Binding-site contacts:
Ligand atom C2 contacts residue LEU252 of chain 1.C at 3.3 Å (hydrophobic).
Ligand atom O5' contacts residue ARG342 of chain 1.C at 3.1 Å (salt-bridge).
Ligand atom OP1 contacts residue ARG336 of chain 1.C at 3.1 Å (salt-bridge).
Ligand atom O2' contacts residue ASN253 of chain 1.C at 2.6 Å (h-bond).
Ligand atom C2 contacts residue ARG313 of chain 1.C at 3.2 Å.
Ligand atom OP1 contacts residue GLY190 of chain 1.C at 3.3 Å.
Ligand atom OP2 contacts residue ASN228 of chain 1.C at 3.1 Å (h-bond).
Ligand atom O4' contacts residue ARG313 of chain 1.C at 3.0 Å (salt-bridge).
Ligand atom OP2 contacts residue LYS322 of chain 1.C at 3.2 Å (salt-bridge).
Ligand atom OP1 contacts residue LEU261 of chain 1.C at 2.9 Å (h-bond).
Ligand atom OP1 contacts residue SER260 of chain 1.C at 2.6 Å (h-bond).
Ligand atom C5 contacts residue TYR321 of chain 1.C at 3.4 Å (hydrophobic).
Ligand atom O3' contacts residue SER250 of chain 1.C at 3.1 Å (h-bond).
Ligand atom OP1 contacts residue SER250 of chain 1.C at 3.0 Å (h-bond).
Ligand atom OP2 contacts residue GLY262 of chain 1.C at 3.1 Å (h-bond).
Ligand atom C5 contacts residue ARG313 of chain 1.C at 3.2 Å.
Ligand atom OP1 contacts residue GLY190 of chain 1.C at 3.3 Å (h-bond).
Ligand atom O2' contacts residue LYS322 of chain 1.C at 3.0 Å (salt-bridge).
Ligand atom O4' contacts residue SER251 of chain 1.C at 3.4 Å (h-bond).
Ligand atom C8 contacts residue TYR321 of chain 1.C at 3.3 Å (hydrophobic).
Ligand atom O3' contacts residue LYS322 of chain 1.C at 2.8 Å (salt-bridge).
Ligand atom N1 contacts residue LEU252 of chain 1.C at 3.1 Å.
Ligand atom OP1 contacts residue PHE189 of chain 1.C at 2.8 Å (h-bond).
Ligand atom OP1 contacts residue GLN188 of chain 1.C at 3.2 Å (h-bond).
Ligand atom N3 contacts residue ASN253 of chain 1.C at 3.2 Å (h-bond).
Ligand atom C4 contacts residue ARG313 of chain 1.C at 3.4 Å.
Ligand atom OP1 contacts residue ASN187 of chain 1.C at 3.1 Å.
Ligand atom N7 contacts residue ARG342 of chain 1.C at 3.4 Å (salt-bridge).
Ligand atom C5 contacts residue TRP177 of chain 1.C at 3.4 Å (hydrophobic).
Ligand atom N3 contacts residue ARG313 of chain 1.C at 3.0 Å.
Ligand atom OP2 contacts residue LYS266 of chain 1.C at 3.0 Å (salt-bridge).
Ligand atom OP1 contacts residue LYS266 of chain 1.C at 3.2 Å (salt-bridge).
Ligand atom C4 contacts residue ASN253 of chain 1.C at 3.3 Å.
Ligand atom C1' contacts residue ARG313 of chain 1.C at 3.4 Å.
Ligand atom C6 contacts residue LEU252 of chain 1.C at 3.4 Å (hydrophobic).
Ligand atom C5 contacts residue ASN253 of chain 1.C at 3.4 Å.
Ligand atom OP2 contacts residue ASN187 of chain 1.C at 2.7 Å (h-bond).
Ligand atom OP1 contacts residue THR191 of chain 1.C at 3.0 Å (h-bond).
Ligand atom OP1 contacts residue THR229 of chain 1.C at 2.7 Å (h-bond).
Ligand atom N7 contacts residue TYR321 of chain 1.C at 3.1 Å.

Sequence of chain 1.C:
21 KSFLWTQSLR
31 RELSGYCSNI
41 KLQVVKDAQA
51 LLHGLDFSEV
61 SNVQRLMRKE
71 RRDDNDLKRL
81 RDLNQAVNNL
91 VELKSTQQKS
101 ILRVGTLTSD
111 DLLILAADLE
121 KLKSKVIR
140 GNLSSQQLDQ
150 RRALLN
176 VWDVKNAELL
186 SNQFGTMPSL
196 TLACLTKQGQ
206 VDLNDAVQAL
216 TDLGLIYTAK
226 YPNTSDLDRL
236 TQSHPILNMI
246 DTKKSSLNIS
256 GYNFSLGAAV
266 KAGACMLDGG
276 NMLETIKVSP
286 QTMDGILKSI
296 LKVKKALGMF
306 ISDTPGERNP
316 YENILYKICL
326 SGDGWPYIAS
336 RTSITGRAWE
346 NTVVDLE

This small molecule binds to this protein.
Small molecule (SMILES): Nc1ccn([C@@H]2O[C@H](CO[P](=O)(O)O[C@H]3[C@@H](O)[C@H](n4ccc(=O)[nH]c4=O)O[C@@H]3CO[P](=O)(O)O[C@H]3[C@@H](O)[C@H](n4ccc(N)nc4=O)O[C@@H]3CO[P](=O)(O)O[C@H]3[C@@H](O)[C@H](n4ccc(=O)[nH]c4=O)O[C@@H]3CO[P](=O)(O)O[C@H]3[C@@H](O)[C@H](n4cnc5c(N)ncnc54)O[C@@H]3CO[P](=O)(O)O[C@H]3[C@@H](O)[C@H](n4ccc(=O)[nH]c4=O)O[C@@H]3COP(=O)=O)[C@@H](O[P](=O)(O)OC[C@H]3O[C@@H](n4cnc5c(N)ncnc54)[C@H](O)[C@@H]3O)[C@H]2O)c(=O)n1